Binding-site contacts:
Ligand atom CZ contacts residue LEU115 of chain 1.B at 3.9 Å (hydrophobic).
Ligand atom CZ contacts residue THR80 of chain 1.C at 3.4 Å.
Ligand atom C6 contacts residue ASP27 of chain 1.B at 2.7 Å.
Ligand atom CB contacts residue MET190 of chain 1.B at 3.5 Å (hydrophobic).
Ligand atom CD1 contacts residue HIS83 of chain 1.C at 3.7 Å.
Ligand atom C5 contacts residue ASP27 of chain 1.B at 3.9 Å.
Ligand atom CB contacts residue GLN89 of chain 1.B at 3.3 Å.
Ligand atom CD2 contacts residue TYR63 of chain 1.B at 3.5 Å (hydrophobic).
Ligand atom CB contacts residue TYR61 of chain 1.B at 3.7 Å (hydrophobic).
Ligand atom CE1 contacts residue THR80 of chain 1.C at 3.7 Å.
Ligand atom CB contacts residue ILE91 of chain 1.B at 3.6 Å (hydrophobic).
Ligand atom O contacts residue TYR61 of chain 1.B at 3.5 Å.
Ligand atom CA contacts residue GLN89 of chain 1.B at 3.9 Å.
Ligand atom CA contacts residue TYR61 of chain 1.B at 3.4 Å (hydrophobic).
Ligand atom O contacts residue GLN89 of chain 1.B at 3.9 Å.
Ligand atom O1 contacts residue GLN52 of chain 1.C at 3.8 Å.
Ligand atom N contacts residue TYR63 of chain 1.B at 2.9 Å (h-bond).
Ligand atom C5 contacts residue ILE29 of chain 1.B at 3.5 Å (hydrophobic).
Ligand atom CG contacts residue PHE113 of chain 1.B at 3.9 Å (hydrophobic).
Ligand atom O contacts residue TYR63 of chain 1.B at 2.6 Å (h-bond).
Ligand atom C3 contacts residue TYR63 of chain 1.B at 3.6 Å (hydrophobic).
Ligand atom C2 contacts residue LEU49 of chain 1.C at 3.8 Å (hydrophobic).
Ligand atom CA contacts residue TYR63 of chain 1.B at 4.0 Å (hydrophobic).
Ligand atom CE contacts residue ASP27 of chain 1.B at 3.4 Å.
Ligand atom CD1 contacts residue LEU49 of chain 1.C at 3.9 Å (hydrophobic).
Ligand atom CE2 contacts residue LEU49 of chain 1.C at 3.7 Å (hydrophobic).
Ligand atom CA contacts residue TYR61 of chain 1.B at 3.5 Å (hydrophobic).
Ligand atom CG contacts residue MET190 of chain 1.B at 3.5 Å (hydrophobic).
Ligand atom C2 contacts residue TYR63 of chain 1.B at 3.7 Å (hydrophobic).
Ligand atom N contacts residue TYR61 of chain 1.B at 3.4 Å.
Ligand atom CD contacts residue TYR63 of chain 1.B at 3.5 Å (hydrophobic).
Ligand atom CB contacts residue TYR61 of chain 1.B at 3.3 Å (hydrophobic).
Ligand atom CE2 contacts residue TYR63 of chain 1.B at 3.8 Å (hydrophobic).
Ligand atom CZ contacts residue ILE93 of chain 1.B at 3.8 Å (hydrophobic).
Ligand atom O1 contacts residue LEU49 of chain 1.C at 3.9 Å.
Ligand atom CD1 contacts residue MET190 of chain 1.B at 3.3 Å (hydrophobic).
Ligand atom C contacts residue TYR61 of chain 1.B at 3.3 Å (hydrophobic).
Ligand atom C contacts residue TYR63 of chain 1.B at 3.6 Å (hydrophobic).
Ligand atom CE2 contacts residue ILE93 of chain 1.B at 3.7 Å (hydrophobic).
Ligand atom C6 contacts residue ALA53 of chain 1.C at 3.9 Å (hydrophobic).

Sequence of chain 1.B:
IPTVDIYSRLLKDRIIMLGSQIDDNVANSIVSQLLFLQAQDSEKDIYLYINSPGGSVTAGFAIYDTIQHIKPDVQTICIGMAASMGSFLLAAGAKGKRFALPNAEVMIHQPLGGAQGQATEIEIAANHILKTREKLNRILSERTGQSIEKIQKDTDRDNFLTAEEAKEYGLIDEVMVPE

This protein binds this small molecule.
Small molecule (SMILES): CC/C=C/C(=O)N[C@@H](Cc1ccccc1)C(=O)N[C@H]1COC(=O)[C@@H]2C[C@@H](C)CN2C(=O)[C@H](C)NC(=O)[C@@H]2CCCCN2C(=O)[C@@H]2CCCN2C1=O

Sequence of chain 1.C:
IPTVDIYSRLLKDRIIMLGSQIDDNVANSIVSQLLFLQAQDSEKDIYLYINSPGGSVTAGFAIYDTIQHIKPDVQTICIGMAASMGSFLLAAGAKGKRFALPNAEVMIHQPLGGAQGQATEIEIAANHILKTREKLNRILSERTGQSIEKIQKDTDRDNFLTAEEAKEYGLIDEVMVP